This protein binds this small molecule.
Small molecule (SMILES): CC(=O)N[C@@H]1[C@@H](O)[C@H](O)[C@@H](CO)O[C@H]1O

Binding-site contacts:
Ligand atom O7 contacts residue NAG1 of chain 1.K at 3.6 Å.
Ligand atom C7 contacts residue ASN151 of chain 1.E at 3.1 Å.
Ligand atom N2 contacts residue ASN151 of chain 1.E at 2.9 Å (h-bond).
Ligand atom O5 contacts residue ASN151 of chain 1.E at 2.4 Å (h-bond).
Ligand atom C7 contacts residue NAG1 of chain 1.QA at 4.0 Å.
Ligand atom O5 contacts residue ASN151 of chain 1.A at 4.3 Å.
Ligand atom C1 contacts residue ASN151 of chain 1.E at 1.4 Å.
Ligand atom N2 contacts residue NAG1 of chain 1.QA at 3.8 Å.
Ligand atom C6 contacts residue THR153 of chain 1.E at 4.3 Å.
Ligand atom C4 contacts residue ASN151 of chain 1.E at 4.2 Å.
Ligand atom C5 contacts residue ASN151 of chain 1.E at 3.7 Å.
Ligand atom C3 contacts residue ASN151 of chain 1.E at 3.8 Å.
Ligand atom C8 contacts residue ASN151 of chain 1.E at 4.3 Å.
Ligand atom C2 contacts residue ASN151 of chain 1.E at 2.4 Å.
Ligand atom O7 contacts residue ASN151 of chain 1.E at 2.9 Å (h-bond).
Ligand atom C8 contacts residue NAG1 of chain 1.QA at 3.6 Å.
Ligand atom C7 contacts residue NAG1 of chain 1.K at 4.4 Å.

Sequence of chain 1.E:
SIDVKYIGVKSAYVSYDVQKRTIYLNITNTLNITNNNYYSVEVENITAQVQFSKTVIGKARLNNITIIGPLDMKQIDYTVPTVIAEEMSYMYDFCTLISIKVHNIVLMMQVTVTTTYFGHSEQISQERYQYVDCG

Sequence of chain 1.A:
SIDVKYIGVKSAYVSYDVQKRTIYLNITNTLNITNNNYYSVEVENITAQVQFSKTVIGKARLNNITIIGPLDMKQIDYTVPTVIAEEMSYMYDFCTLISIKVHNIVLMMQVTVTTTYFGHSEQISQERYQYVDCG